Sequence of chain 1.M:
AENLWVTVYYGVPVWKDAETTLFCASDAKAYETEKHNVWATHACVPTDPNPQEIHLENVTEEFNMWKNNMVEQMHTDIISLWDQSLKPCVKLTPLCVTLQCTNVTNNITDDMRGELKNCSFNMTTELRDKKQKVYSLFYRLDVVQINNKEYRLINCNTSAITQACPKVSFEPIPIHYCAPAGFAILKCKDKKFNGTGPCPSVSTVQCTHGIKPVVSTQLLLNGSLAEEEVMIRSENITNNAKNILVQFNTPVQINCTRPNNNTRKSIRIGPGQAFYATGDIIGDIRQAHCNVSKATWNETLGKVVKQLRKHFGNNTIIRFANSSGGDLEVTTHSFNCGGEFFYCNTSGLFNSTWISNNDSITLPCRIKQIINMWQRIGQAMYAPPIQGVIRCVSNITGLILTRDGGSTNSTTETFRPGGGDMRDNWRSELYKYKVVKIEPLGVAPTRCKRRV

Binding-site contacts:
Ligand atom C4 contacts residue ASN265 of chain 1.M at 4.1 Å.
Ligand atom C1 contacts residue ARG412 of chain 1.M at 3.6 Å.
Ligand atom C5 contacts residue ARG412 of chain 1.M at 4.2 Å.
Ligand atom O6 contacts residue ARG412 of chain 1.M at 3.7 Å.
Ligand atom C1 contacts residue ASN265 of chain 1.M at 1.4 Å.
Ligand atom C5 contacts residue VAL414 of chain 1.M at 4.2 Å (hydrophobic).
Ligand atom O7 contacts residue SER381 of chain 1.M at 4.3 Å.
Ligand atom C5 contacts residue ASN265 of chain 1.M at 3.6 Å.
Ligand atom C8 contacts residue SER381 of chain 1.M at 3.3 Å.
Ligand atom O5 contacts residue ASN265 of chain 1.M at 2.3 Å (h-bond).
Ligand atom N2 contacts residue ASN265 of chain 1.M at 3.0 Å (h-bond).
Ligand atom C6 contacts residue VAL414 of chain 1.M at 4.3 Å (hydrophobic).
Ligand atom C7 contacts residue ASN265 of chain 1.M at 4.1 Å.
Ligand atom O5 contacts residue VAL414 of chain 1.M at 3.9 Å.
Ligand atom C3 contacts residue ASN265 of chain 1.M at 3.8 Å.
Ligand atom C2 contacts residue ASN265 of chain 1.M at 2.5 Å.
Ligand atom C7 contacts residue SER381 of chain 1.M at 4.3 Å.
Ligand atom C6 contacts residue ARG412 of chain 1.M at 4.2 Å.
Ligand atom C8 contacts residue ASN301 of chain 1.M at 3.7 Å.
Ligand atom O5 contacts residue ARG412 of chain 1.M at 3.0 Å (salt-bridge).
Ligand atom C1 contacts residue VAL414 of chain 1.M at 4.4 Å (hydrophobic).

The protein below binds the small molecule below.
Small molecule (SMILES): CC(=O)N[C@H]1[C@H](O[C@H]2[C@H](O)[C@@H](NC(C)=O)CO[C@@H]2CO)O[C@H](CO)[C@@H](O)[C@@H]1O